Sequence of chain 1.A:
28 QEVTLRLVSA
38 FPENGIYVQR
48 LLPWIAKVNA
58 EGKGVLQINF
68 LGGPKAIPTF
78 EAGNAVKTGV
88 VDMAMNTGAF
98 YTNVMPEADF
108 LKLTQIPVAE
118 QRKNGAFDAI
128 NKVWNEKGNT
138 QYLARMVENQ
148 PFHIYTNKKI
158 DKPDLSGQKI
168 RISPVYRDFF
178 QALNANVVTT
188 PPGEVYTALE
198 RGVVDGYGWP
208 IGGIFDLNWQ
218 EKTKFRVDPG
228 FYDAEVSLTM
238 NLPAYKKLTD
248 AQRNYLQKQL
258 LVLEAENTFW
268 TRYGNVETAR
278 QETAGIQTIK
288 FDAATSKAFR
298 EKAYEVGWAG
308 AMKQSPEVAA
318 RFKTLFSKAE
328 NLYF

Binding-site contacts:
Ligand atom O1A contacts residue GLY205 of chain 1.A at 3.6 Å.
Ligand atom O1B contacts residue ARG168 of chain 1.A at 2.7 Å (salt-bridge).
Ligand atom O1A contacts residue SER170 of chain 1.A at 4.0 Å.
Ligand atom O1A contacts residue ARG168 of chain 1.A at 2.8 Å (salt-bridge).
Ligand atom O1B contacts residue SER170 of chain 1.A at 3.9 Å.
Ligand atom C2 contacts residue SER170 of chain 1.A at 3.5 Å.
Ligand atom C2E contacts residue VAL233 of chain 1.A at 4.0 Å (hydrophobic).
Ligand atom C1D contacts residue PHE38 of chain 1.A at 3.9 Å (hydrophobic).
Ligand atom C2 contacts residue TYR173 of chain 1.A at 3.8 Å (hydrophobic).
Ligand atom O2 contacts residue ALA96 of chain 1.A at 3.7 Å.
Ligand atom C1 contacts residue ARG168 of chain 1.A at 3.5 Å.
Ligand atom C2E contacts residue GLU232 of chain 1.A at 3.7 Å.
Ligand atom C2E contacts residue THR94 of chain 1.A at 3.9 Å.
Ligand atom C1 contacts residue TRP206 of chain 1.A at 3.7 Å (hydrophobic).
Ligand atom C1D contacts residue PRO207 of chain 1.A at 3.7 Å (hydrophobic).
Ligand atom C2D contacts residue PHE149 of chain 1.A at 3.9 Å (hydrophobic).
Ligand atom O2 contacts residue VAL172 of chain 1.A at 3.3 Å.
Ligand atom O2 contacts residue SER170 of chain 1.A at 2.7 Å (h-bond).
Ligand atom C3 contacts residue TYR44 of chain 1.A at 3.4 Å (hydrophobic).
Ligand atom C1 contacts residue SER170 of chain 1.A at 3.6 Å.
Ligand atom C3 contacts residue PHE38 of chain 1.A at 4.0 Å (hydrophobic).
Ligand atom C3 contacts residue ALA231 of chain 1.A at 3.9 Å (hydrophobic).
Ligand atom C1G contacts residue PHE149 of chain 1.A at 4.0 Å (hydrophobic).
Ligand atom C3 contacts residue VAL233 of chain 1.A at 3.8 Å (hydrophobic).
Ligand atom C2D contacts residue THR94 of chain 1.A at 3.6 Å.
Ligand atom C1 contacts residue PHE97 of chain 1.A at 4.0 Å (hydrophobic).
Ligand atom O1B contacts residue PRO189 of chain 1.A at 4.0 Å.
Ligand atom O1A contacts residue TRP206 of chain 1.A at 3.4 Å.
Ligand atom C1E contacts residue TRP206 of chain 1.A at 4.0 Å (hydrophobic).
Ligand atom O2 contacts residue PHE97 of chain 1.A at 3.5 Å.
Ligand atom O1B contacts residue TRP206 of chain 1.A at 3.6 Å.
Ligand atom C1E contacts residue PRO207 of chain 1.A at 3.5 Å (hydrophobic).
Ligand atom C1 contacts residue TYR173 of chain 1.A at 3.5 Å (hydrophobic).
Ligand atom C1E contacts residue PHE38 of chain 1.A at 3.8 Å (hydrophobic).
Ligand atom C3 contacts residue PRO207 of chain 1.A at 3.9 Å (hydrophobic).
Ligand atom C1D contacts residue TRP206 of chain 1.A at 3.5 Å (hydrophobic).
Ligand atom O1A contacts residue TYR173 of chain 1.A at 2.5 Å (h-bond).
Ligand atom C1E contacts residue TYR44 of chain 1.A at 3.3 Å (hydrophobic).
Ligand atom C2 contacts residue PHE97 of chain 1.A at 3.8 Å (hydrophobic).
Ligand atom O1B contacts residue PHE97 of chain 1.A at 3.2 Å.

A small-molecule ligand and the protein it binds are described below.
Small molecule (SMILES): O=C(O)C(=O)c1ccccc1